Binding-site contacts:
Ligand atom N2 contacts residue ASN221 of chain 1.C at 2.8 Å (h-bond).
Ligand atom C7 contacts residue ASN221 of chain 1.C at 3.2 Å.
Ligand atom O7 contacts residue ASN221 of chain 1.C at 3.2 Å (h-bond).
Ligand atom C8 contacts residue ASN221 of chain 1.C at 4.4 Å.
Ligand atom C4 contacts residue ASN221 of chain 1.C at 4.2 Å.
Ligand atom C2 contacts residue ASN221 of chain 1.C at 2.4 Å.
Ligand atom O6 contacts residue ASN221 of chain 1.C at 4.4 Å.
Ligand atom C3 contacts residue ASN221 of chain 1.C at 3.8 Å.
Ligand atom O5 contacts residue ASN221 of chain 1.C at 2.4 Å (h-bond).
Ligand atom C6 contacts residue ASN221 of chain 1.C at 4.5 Å.
Ligand atom C5 contacts residue ASN221 of chain 1.C at 3.7 Å.
Ligand atom C1 contacts residue ASN221 of chain 1.C at 1.4 Å.

Sequence of chain 1.C:
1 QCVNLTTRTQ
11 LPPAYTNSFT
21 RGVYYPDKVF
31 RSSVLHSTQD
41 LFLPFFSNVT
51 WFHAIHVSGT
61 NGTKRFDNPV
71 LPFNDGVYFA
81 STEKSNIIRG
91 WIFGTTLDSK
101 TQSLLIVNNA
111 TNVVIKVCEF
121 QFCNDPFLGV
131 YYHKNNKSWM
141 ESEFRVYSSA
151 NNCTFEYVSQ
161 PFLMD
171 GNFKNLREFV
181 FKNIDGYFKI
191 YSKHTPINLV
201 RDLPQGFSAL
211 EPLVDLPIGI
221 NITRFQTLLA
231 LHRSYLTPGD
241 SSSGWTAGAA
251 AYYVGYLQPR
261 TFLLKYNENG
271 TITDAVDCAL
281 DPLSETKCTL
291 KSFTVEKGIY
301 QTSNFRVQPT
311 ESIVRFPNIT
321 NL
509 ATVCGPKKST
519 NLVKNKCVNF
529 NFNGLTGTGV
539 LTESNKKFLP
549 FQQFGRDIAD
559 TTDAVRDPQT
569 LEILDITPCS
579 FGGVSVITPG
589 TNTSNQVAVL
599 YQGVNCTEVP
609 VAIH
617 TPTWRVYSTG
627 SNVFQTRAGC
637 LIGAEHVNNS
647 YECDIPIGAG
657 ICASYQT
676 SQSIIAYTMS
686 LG

A small-molecule ligand and the protein it binds are described below.
Small molecule (SMILES): CC(=O)N[C@@H]1[C@@H](O)[C@H](O)[C@@H](CO)O[C@H]1O